Sequence of chain 53.K:
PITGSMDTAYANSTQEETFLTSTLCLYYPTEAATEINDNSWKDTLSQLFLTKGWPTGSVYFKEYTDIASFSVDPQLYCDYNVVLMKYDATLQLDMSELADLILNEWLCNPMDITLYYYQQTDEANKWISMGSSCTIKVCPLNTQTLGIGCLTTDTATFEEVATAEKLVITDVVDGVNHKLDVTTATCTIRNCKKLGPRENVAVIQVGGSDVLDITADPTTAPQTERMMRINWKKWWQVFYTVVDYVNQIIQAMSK

This protein binds this small molecule.
Small molecule (SMILES): CC(=O)N[C@H]1[C@H](O[C@H]2[C@H](O)[C@@H](NC(C)=O)CO[C@@H]2CO)O[C@H](CO)[C@@H](O)[C@@H]1O

Binding-site contacts:
Ligand atom N2 contacts residue ASN12 of chain 53.K at 3.8 Å.
Ligand atom C5 contacts residue ASN12 of chain 53.K at 4.2 Å.
Ligand atom O5 contacts residue ASN12 of chain 53.K at 2.8 Å (h-bond).
Ligand atom C7 contacts residue ASN12 of chain 53.K at 3.9 Å.
Ligand atom O7 contacts residue ASN12 of chain 53.K at 3.6 Å.
Ligand atom C1 contacts residue ASN12 of chain 53.K at 2.2 Å.
Ligand atom C2 contacts residue ASN12 of chain 53.K at 3.3 Å.